Binding-site contacts:
Ligand atom O2A contacts residue MG1 of chain 1.S at 2.1 Å.
Ligand atom O1B contacts residue PHE495 of chain 1.A at 3.3 Å.
Ligand atom O2B contacts residue MG1 of chain 1.S at 2.1 Å.
Ligand atom PB contacts residue TYR523 of chain 1.A at 3.8 Å.
Ligand atom C5' contacts residue ASP676 of chain 1.A at 3.5 Å.
Ligand atom O4' contacts residue ARG422 of chain 1.A at 3.1 Å (salt-bridge).
Ligand atom O3G contacts residue GLN469 of chain 1.A at 3.8 Å.
Ligand atom O4' contacts residue GLU471 of chain 1.A at 3.9 Å.
Ligand atom N1 contacts residue TYR523 of chain 1.A at 3.8 Å.
Ligand atom O3B contacts residue LYS519 of chain 1.A at 2.6 Å (salt-bridge).
Ligand atom O1G contacts residue ARG515 of chain 1.A at 3.1 Å (salt-bridge).
Ligand atom O6 contacts residue GLN520 of chain 1.A at 3.9 Å.
Ligand atom C3' contacts residue TYR523 of chain 1.A at 3.6 Å (hydrophobic).
Ligand atom PG contacts residue ARG515 of chain 1.A at 3.9 Å.
Ligand atom C4' contacts residue GLU471 of chain 1.A at 3.9 Å.
Ligand atom C1' contacts residue GLU471 of chain 1.A at 3.7 Å.
Ligand atom O2B contacts residue ASP676 of chain 1.A at 3.4 Å (salt-bridge).
Ligand atom O1B contacts residue TYR523 of chain 1.A at 2.6 Å (h-bond).
Ligand atom O2B contacts residue GLN469 of chain 1.A at 3.7 Å.
Ligand atom O2G contacts residue ASP466 of chain 1.A at 3.8 Å.
Ligand atom PB contacts residue MG1 of chain 1.S at 3.1 Å.
Ligand atom N2 contacts residue TYR527 of chain 1.A at 3.1 Å.
Ligand atom O2A contacts residue ASP676 of chain 1.A at 3.1 Å (salt-bridge).
Ligand atom O2G contacts residue MG1 of chain 1.S at 2.1 Å.
Ligand atom O3B contacts residue MG1 of chain 1.S at 3.4 Å.
Ligand atom O1A contacts residue LYS519 of chain 1.A at 2.7 Å (salt-bridge).
Ligand atom PG contacts residue MG1 of chain 1.S at 3.3 Å.
Ligand atom PA contacts residue MG1 of chain 1.S at 3.2 Å.
Ligand atom O3A contacts residue LYS519 of chain 1.A at 3.7 Å.
Ligand atom PG contacts residue LYS519 of chain 1.A at 3.2 Å.
Ligand atom C2' contacts residue GLU471 of chain 1.A at 3.5 Å.
Ligand atom O3G contacts residue MG1 of chain 1.S at 4.0 Å.
Ligand atom C2 contacts residue TYR523 of chain 1.A at 3.8 Å (hydrophobic).
Ligand atom C1' contacts residue ARG422 of chain 1.A at 3.6 Å.
Ligand atom O3G contacts residue ARG515 of chain 1.A at 3.4 Å (salt-bridge).
Ligand atom PA contacts residue LYS519 of chain 1.A at 3.7 Å.
Ligand atom PB contacts residue LYS519 of chain 1.A at 3.9 Å.
Ligand atom C2' contacts residue TYR523 of chain 1.A at 3.7 Å (hydrophobic).
Ligand atom O1G contacts residue LYS519 of chain 1.A at 2.7 Å (salt-bridge).
Ligand atom O3A contacts residue MG1 of chain 1.S at 3.4 Å.

Sequence of chain 1.A:
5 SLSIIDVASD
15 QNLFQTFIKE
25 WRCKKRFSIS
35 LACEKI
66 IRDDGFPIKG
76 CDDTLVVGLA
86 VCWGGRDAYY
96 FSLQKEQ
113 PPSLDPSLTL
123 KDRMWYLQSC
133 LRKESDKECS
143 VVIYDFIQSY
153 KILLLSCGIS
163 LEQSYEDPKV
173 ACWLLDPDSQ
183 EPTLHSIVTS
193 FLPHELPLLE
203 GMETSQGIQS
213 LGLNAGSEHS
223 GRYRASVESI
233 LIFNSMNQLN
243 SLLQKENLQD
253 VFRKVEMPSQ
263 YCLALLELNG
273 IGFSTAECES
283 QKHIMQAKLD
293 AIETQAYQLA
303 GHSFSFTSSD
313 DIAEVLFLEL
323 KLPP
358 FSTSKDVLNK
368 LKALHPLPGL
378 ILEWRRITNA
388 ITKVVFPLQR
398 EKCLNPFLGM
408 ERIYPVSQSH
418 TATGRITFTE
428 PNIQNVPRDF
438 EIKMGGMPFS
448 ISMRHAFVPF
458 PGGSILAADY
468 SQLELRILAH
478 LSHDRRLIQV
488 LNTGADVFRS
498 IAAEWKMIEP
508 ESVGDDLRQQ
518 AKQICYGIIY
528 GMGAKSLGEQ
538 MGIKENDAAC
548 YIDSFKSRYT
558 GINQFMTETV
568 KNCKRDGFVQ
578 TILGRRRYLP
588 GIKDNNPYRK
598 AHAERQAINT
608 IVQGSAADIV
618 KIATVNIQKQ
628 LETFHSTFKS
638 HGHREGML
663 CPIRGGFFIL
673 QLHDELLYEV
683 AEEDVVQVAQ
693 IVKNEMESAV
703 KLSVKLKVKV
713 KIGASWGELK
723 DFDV

A protein and the small-molecule ligand that binds it are described below.
Small molecule (SMILES): Nc1nc2c(ncn2[C@H]2CC[C@@H](CO[P](=O)(O)O[P](=O)(O)OP(=O)(O)O)O2)c(=O)[nH]1